This protein binds this small molecule.
Small molecule (SMILES): CC(=O)N[C@H]1[C@H](O[C@H]2[C@H](O)[C@@H](NC(C)=O)CO[C@@H]2CO)O[C@H](CO)[C@@H](O)[C@@H]1O

Sequence of chain 3.C:
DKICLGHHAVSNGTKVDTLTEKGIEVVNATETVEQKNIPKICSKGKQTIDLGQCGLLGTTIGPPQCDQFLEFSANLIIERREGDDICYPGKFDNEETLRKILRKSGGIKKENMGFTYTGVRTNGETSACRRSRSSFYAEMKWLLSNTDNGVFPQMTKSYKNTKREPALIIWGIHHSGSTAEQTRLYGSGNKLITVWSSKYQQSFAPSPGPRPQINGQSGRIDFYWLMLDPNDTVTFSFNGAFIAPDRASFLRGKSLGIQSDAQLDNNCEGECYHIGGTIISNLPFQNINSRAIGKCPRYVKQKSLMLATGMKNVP

Sequence of chain 2.D:
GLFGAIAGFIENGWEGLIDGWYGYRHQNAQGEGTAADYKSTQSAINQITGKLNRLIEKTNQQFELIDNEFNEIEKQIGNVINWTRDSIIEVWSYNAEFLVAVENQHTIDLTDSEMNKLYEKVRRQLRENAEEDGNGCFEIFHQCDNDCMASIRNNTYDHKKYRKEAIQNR

Binding-site contacts:
Ligand atom C8 contacts residue ASN79 of chain 2.D at 3.1 Å.
Ligand atom C7 contacts residue LYS107 of chain 3.C at 3.7 Å.
Ligand atom O6 contacts residue ARG294 of chain 2.C at 3.9 Å.
Ligand atom C7 contacts residue ASN82 of chain 2.D at 3.6 Å.
Ligand atom N2 contacts residue GLU72 of chain 2.D at 4.1 Å.
Ligand atom C1 contacts residue ASN82 of chain 2.D at 1.4 Å.
Ligand atom C7 contacts residue GLU69 of chain 2.D at 4.2 Å.
Ligand atom C5 contacts residue ASN82 of chain 2.D at 3.6 Å.
Ligand atom O7 contacts residue ASN79 of chain 2.D at 3.5 Å (h-bond).
Ligand atom C8 contacts residue ARG294 of chain 2.C at 4.1 Å.
Ligand atom C4 contacts residue ASN82 of chain 2.D at 4.2 Å.
Ligand atom O3 contacts residue GLU72 of chain 2.D at 4.2 Å.
Ligand atom C8 contacts residue LYS75 of chain 2.D at 4.1 Å.
Ligand atom O7 contacts residue GLU69 of chain 2.D at 3.8 Å.
Ligand atom C8 contacts residue GLU69 of chain 2.D at 4.0 Å.
Ligand atom C8 contacts residue GLY78 of chain 2.D at 4.3 Å.
Ligand atom C8 contacts residue LYS107 of chain 3.C at 4.1 Å.
Ligand atom N2 contacts residue ASN82 of chain 2.D at 3.0 Å (h-bond).
Ligand atom O7 contacts residue LYS107 of chain 3.C at 2.8 Å (salt-bridge).
Ligand atom C3 contacts residue ASN82 of chain 2.D at 3.9 Å.
Ligand atom C8 contacts residue GLU72 of chain 2.D at 3.9 Å.
Ligand atom O6 contacts residue ARG85 of chain 2.D at 4.1 Å.
Ligand atom C2 contacts residue ASN82 of chain 2.D at 2.6 Å.
Ligand atom C7 contacts residue ASN79 of chain 2.D at 3.6 Å.
Ligand atom C7 contacts residue GLU72 of chain 2.D at 4.3 Å.
Ligand atom O7 contacts residue ASN82 of chain 2.D at 3.9 Å.
Ligand atom O5 contacts residue ASN82 of chain 2.D at 2.3 Å (h-bond).

Sequence of chain 2.C:
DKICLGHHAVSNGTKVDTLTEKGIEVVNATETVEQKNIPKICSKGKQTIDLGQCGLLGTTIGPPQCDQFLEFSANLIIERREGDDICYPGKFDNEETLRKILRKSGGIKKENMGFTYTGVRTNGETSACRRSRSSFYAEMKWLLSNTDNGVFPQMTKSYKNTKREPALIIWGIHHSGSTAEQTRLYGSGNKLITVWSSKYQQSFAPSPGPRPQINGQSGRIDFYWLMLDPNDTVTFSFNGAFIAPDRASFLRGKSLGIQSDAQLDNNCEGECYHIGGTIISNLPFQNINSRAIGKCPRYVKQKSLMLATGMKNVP